The small molecule below binds the protein below.
Small molecule (SMILES): CC(=O)N[C@H]1[C@H](O[C@H]2[C@H](O)[C@@H](NC(C)=O)CO[C@@H]2CO)O[C@H](CO)[C@@H](O[C@@H]2O[C@H](CO[C@H]3O[C@H](CO)[C@@H](O)[C@H](O[C@H]4O[C@H](CO)[C@@H](O)[C@H](O)[C@@H]4O)[C@@H]3O)[C@@H](O)[C@H](O[C@H]3O[C@H](CO)[C@@H](O)[C@H](O)[C@@H]3O)[C@@H]2O)[C@@H]1O

Sequence of chain 1.C:
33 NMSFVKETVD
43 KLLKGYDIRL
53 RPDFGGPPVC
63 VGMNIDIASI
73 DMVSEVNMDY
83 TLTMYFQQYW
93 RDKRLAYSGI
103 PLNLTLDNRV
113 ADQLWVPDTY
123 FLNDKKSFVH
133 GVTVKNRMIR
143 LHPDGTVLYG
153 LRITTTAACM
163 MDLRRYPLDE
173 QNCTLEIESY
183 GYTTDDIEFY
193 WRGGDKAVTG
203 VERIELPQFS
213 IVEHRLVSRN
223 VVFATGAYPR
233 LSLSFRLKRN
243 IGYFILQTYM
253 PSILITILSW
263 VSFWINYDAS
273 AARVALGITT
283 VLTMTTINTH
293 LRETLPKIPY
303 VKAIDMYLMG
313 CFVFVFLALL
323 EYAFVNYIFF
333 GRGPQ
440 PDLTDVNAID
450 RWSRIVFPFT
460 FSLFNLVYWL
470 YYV

Binding-site contacts:
Ligand atom O5 contacts residue SER220 of chain 1.C at 4.3 Å.
Ligand atom C8 contacts residue ARG217 of chain 1.C at 4.1 Å.
Ligand atom O5 contacts residue VAL219 of chain 1.C at 4.1 Å.
Ligand atom C3 contacts residue SER236 of chain 1.C at 4.1 Å.
Ligand atom O7 contacts residue ARG221 of chain 1.C at 3.5 Å (salt-bridge).
Ligand atom N2 contacts residue ASN174 of chain 1.C at 3.0 Å (h-bond).
Ligand atom C1 contacts residue THR176 of chain 1.C at 4.2 Å.
Ligand atom C5 contacts residue VAL219 of chain 1.C at 4.2 Å (hydrophobic).
Ligand atom C5 contacts residue ASN174 of chain 1.C at 3.6 Å.
Ligand atom C7 contacts residue SER236 of chain 1.C at 3.7 Å.
Ligand atom O3 contacts residue SER236 of chain 1.C at 4.2 Å.
Ligand atom C8 contacts residue ARG238 of chain 1.C at 4.2 Å.
Ligand atom C7 contacts residue ARG238 of chain 1.C at 4.0 Å.
Ligand atom C1 contacts residue ARG221 of chain 1.C at 3.8 Å.
Ligand atom C3 contacts residue ASN174 of chain 1.C at 3.8 Å.
Ligand atom O3 contacts residue VAL219 of chain 1.C at 4.0 Å.
Ligand atom C6 contacts residue SER220 of chain 1.C at 3.5 Å.
Ligand atom C8 contacts residue ASN174 of chain 1.C at 4.3 Å.
Ligand atom C7 contacts residue ARG217 of chain 1.C at 3.9 Å.
Ligand atom O5 contacts residue ASN174 of chain 1.C at 2.3 Å (h-bond).
Ligand atom C7 contacts residue ASN174 of chain 1.C at 4.0 Å.
Ligand atom C2 contacts residue ASN174 of chain 1.C at 2.5 Å.
Ligand atom O3 contacts residue ARG221 of chain 1.C at 4.0 Å.
Ligand atom N2 contacts residue SER236 of chain 1.C at 3.4 Å (h-bond).
Ligand atom C6 contacts residue ARG217 of chain 1.C at 4.1 Å.
Ligand atom O7 contacts residue ARG217 of chain 1.C at 3.0 Å (salt-bridge).
Ligand atom C8 contacts residue PHE237 of chain 1.C at 3.7 Å (hydrophobic).
Ligand atom O7 contacts residue ARG238 of chain 1.C at 3.3 Å (salt-bridge).
Ligand atom C8 contacts residue SER236 of chain 1.C at 3.5 Å.
Ligand atom C4 contacts residue ASN174 of chain 1.C at 4.2 Å.
Ligand atom O6 contacts residue ARG217 of chain 1.C at 2.7 Å (salt-bridge).
Ligand atom C8 contacts residue ARG221 of chain 1.C at 3.5 Å.
Ligand atom C6 contacts residue ARG221 of chain 1.C at 3.8 Å.
Ligand atom C1 contacts residue ASN174 of chain 1.C at 1.4 Å.
Ligand atom C7 contacts residue ARG221 of chain 1.C at 3.7 Å.
Ligand atom O7 contacts residue SER234 of chain 1.C at 4.2 Å.
Ligand atom C2 contacts residue VAL219 of chain 1.C at 4.2 Å (hydrophobic).
Ligand atom C4 contacts residue VAL219 of chain 1.C at 4.2 Å (hydrophobic).
Ligand atom O5 contacts residue VAL219 of chain 1.C at 3.9 Å.
Ligand atom O3 contacts residue ARG217 of chain 1.C at 3.5 Å (salt-bridge).